Sequence of chain 2.A:
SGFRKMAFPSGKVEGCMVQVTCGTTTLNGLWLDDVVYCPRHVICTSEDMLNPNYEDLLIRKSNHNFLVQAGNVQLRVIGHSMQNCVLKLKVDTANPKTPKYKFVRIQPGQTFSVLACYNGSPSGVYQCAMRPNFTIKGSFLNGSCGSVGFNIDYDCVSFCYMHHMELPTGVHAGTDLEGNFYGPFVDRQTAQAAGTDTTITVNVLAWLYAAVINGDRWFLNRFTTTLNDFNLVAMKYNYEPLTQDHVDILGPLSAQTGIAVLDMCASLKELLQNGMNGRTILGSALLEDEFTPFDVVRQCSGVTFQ

Sequence of chain 1.A:
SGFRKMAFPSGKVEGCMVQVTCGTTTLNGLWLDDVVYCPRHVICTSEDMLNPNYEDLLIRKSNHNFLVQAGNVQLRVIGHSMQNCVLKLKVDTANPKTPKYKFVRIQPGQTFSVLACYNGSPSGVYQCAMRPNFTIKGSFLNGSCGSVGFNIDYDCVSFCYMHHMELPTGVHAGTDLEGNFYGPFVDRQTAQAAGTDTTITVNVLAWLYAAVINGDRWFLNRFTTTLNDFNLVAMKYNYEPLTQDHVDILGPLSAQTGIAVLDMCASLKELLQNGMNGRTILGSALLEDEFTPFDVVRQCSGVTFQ

A protein and the small-molecule ligand that binds it are described below.
Small molecule (SMILES): [H]/N=C/[C@H](C[C@@H]1CCNC1=O)NC(=O)[C@@H]1[C@@H]2[C@H](CN1C(=O)[C@@H](NC(=O)C(F)(F)F)C(C)(C)C)C2(C)C

Binding-site contacts:
Ligand atom C4 contacts residue CYS145 of chain 2.A at 3.4 Å (hydrophobic).
Ligand atom F2 contacts residue THR190 of chain 2.A at 3.2 Å.
Ligand atom C8 contacts residue HIS163 of chain 2.A at 3.7 Å.
Ligand atom C19 contacts residue MET49 of chain 2.A at 3.8 Å (hydrophobic).
Ligand atom C21 contacts residue GLU166 of chain 2.A at 3.6 Å.
Ligand atom F2 contacts residue GLN192 of chain 2.A at 3.5 Å.
Ligand atom C2 contacts residue CYS145 of chain 2.A at 2.9 Å (hydrophobic).
Ligand atom O4 contacts residue GLN189 of chain 2.A at 3.4 Å.
Ligand atom N2 contacts residue GLU166 of chain 2.A at 3.1 Å (salt-bridge).
Ligand atom O1 contacts residue PHE140 of chain 2.A at 3.6 Å.
Ligand atom C11 contacts residue MET49 of chain 2.A at 3.5 Å (hydrophobic).
Ligand atom O1 contacts residue HIS163 of chain 2.A at 2.6 Å (h-bond).
Ligand atom F3 contacts residue LEU167 of chain 2.A at 3.4 Å.
Ligand atom N5 contacts residue CYS145 of chain 2.A at 2.7 Å (h-bond).
Ligand atom N5 contacts residue GLY143 of chain 2.A at 3.6 Å.
Ligand atom F1 contacts residue PRO168 of chain 2.A at 3.3 Å.
Ligand atom O3 contacts residue MET165 of chain 2.A at 3.5 Å.
Ligand atom C17 contacts residue GLU166 of chain 2.A at 3.3 Å.
Ligand atom C19 contacts residue HIS41 of chain 2.A at 3.5 Å.
Ligand atom N1 contacts residue HIS164 of chain 2.A at 3.1 Å (h-bond).
Ligand atom O1 contacts residue HIS172 of chain 2.A at 3.5 Å.
Ligand atom C8 contacts residue GLU166 of chain 2.A at 3.5 Å.
Ligand atom C10 contacts residue GLN189 of chain 2.A at 3.6 Å.
Ligand atom C3 contacts residue CYS145 of chain 2.A at 1.8 Å (hydrophobic).
Ligand atom C7 contacts residue GLU166 of chain 2.A at 3.9 Å.
Ligand atom F1 contacts residue LEU167 of chain 2.A at 3.8 Å.
Ligand atom F1 contacts residue GLU166 of chain 2.A at 3.5 Å.
Ligand atom C1 contacts residue HIS164 of chain 2.A at 3.9 Å.
Ligand atom C22 contacts residue GLU166 of chain 2.A at 3.4 Å.
Ligand atom N2 contacts residue PHE140 of chain 2.A at 3.3 Å (h-bond).
Ligand atom N1 contacts residue CYS145 of chain 2.A at 3.2 Å (h-bond).
Ligand atom O1 contacts residue MET165 of chain 2.A at 3.9 Å.
Ligand atom C9 contacts residue HIS164 of chain 2.A at 3.6 Å.
Ligand atom C14 contacts residue GLU166 of chain 2.A at 3.8 Å.
Ligand atom F3 contacts residue MET165 of chain 2.A at 3.2 Å.
Ligand atom O3 contacts residue GLU166 of chain 2.A at 3.0 Å (salt-bridge).
Ligand atom C6 contacts residue ASN142 of chain 2.A at 3.8 Å.
Ligand atom O1 contacts residue GLU166 of chain 2.A at 3.5 Å.
Ligand atom N4 contacts residue GLU166 of chain 2.A at 2.8 Å (salt-bridge).
Ligand atom F3 contacts residue GLU166 of chain 2.A at 2.8 Å.